Sequence of chain 1.A:
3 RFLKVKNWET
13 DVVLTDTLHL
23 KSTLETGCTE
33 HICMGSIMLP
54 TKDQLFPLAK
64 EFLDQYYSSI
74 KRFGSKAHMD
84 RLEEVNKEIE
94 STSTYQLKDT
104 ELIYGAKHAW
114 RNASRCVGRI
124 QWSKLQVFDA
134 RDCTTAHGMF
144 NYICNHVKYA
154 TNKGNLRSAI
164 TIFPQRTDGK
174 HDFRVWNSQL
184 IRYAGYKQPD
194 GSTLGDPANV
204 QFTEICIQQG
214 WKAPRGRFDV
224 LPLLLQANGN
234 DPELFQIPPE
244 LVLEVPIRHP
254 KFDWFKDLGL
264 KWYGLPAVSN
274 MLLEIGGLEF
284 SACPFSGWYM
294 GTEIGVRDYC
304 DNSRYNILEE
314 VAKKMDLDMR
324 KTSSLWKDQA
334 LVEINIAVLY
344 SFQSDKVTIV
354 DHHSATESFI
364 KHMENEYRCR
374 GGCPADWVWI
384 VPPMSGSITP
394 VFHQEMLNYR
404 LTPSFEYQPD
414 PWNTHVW

Sequence of chain 1.B:
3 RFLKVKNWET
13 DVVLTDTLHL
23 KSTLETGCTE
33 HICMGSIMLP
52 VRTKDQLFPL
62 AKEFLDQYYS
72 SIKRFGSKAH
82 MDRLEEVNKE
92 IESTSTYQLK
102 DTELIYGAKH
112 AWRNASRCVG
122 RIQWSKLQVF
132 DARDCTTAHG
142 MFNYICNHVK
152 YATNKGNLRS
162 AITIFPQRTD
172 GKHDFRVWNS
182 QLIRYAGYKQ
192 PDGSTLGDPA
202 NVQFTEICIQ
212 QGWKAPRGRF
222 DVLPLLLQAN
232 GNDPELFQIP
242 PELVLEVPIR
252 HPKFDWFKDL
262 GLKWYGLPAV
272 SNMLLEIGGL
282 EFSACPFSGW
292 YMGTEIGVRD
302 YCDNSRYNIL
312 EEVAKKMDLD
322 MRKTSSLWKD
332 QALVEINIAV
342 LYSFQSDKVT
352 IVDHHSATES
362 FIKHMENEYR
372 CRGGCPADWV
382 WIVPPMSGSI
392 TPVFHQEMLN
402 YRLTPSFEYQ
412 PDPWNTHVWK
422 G

This protein binds this small molecule.
Small molecule (SMILES): Cc1cc(N)nc(CCc2cccc(CCc3cc(C)cc(N)n3)n2)c1

Binding-site contacts:
Ligand atom N12 contacts residue HEM1 of chain 1.C at 3.2 Å.
Ligand atom C4 contacts residue HEM1 of chain 1.C at 3.4 Å.
Ligand atom C19 contacts residue HEM1 of chain 1.C at 3.4 Å.
Ligand atom C28 contacts residue TYR410 of chain 1.A at 3.1 Å (hydrophobic).
Ligand atom N22 contacts residue MET40 of chain 1.A at 3.4 Å.
Ligand atom N1 contacts residue VAL271 of chain 1.A at 3.7 Å.
Ligand atom C3 contacts residue HEM1 of chain 1.C at 3.6 Å.
Ligand atom C12 contacts residue HEM1 of chain 1.C at 3.7 Å.
Ligand atom C2 contacts residue VAL271 of chain 1.A at 3.6 Å (hydrophobic).
Ligand atom C4 contacts residue VAL271 of chain 1.A at 3.4 Å (hydrophobic).
Ligand atom C12 contacts residue GLU296 of chain 1.A at 3.5 Å.
Ligand atom N12 contacts residue TRP291 of chain 1.A at 2.8 Å (h-bond).
Ligand atom N11 contacts residue GLU296 of chain 1.A at 2.6 Å (salt-bridge).
Ligand atom C5 contacts residue HEM1 of chain 1.C at 3.4 Å.
Ligand atom C3 contacts residue VAL271 of chain 1.A at 3.5 Å (hydrophobic).
Ligand atom C26 contacts residue TYR410 of chain 1.A at 3.5 Å (hydrophobic).
Ligand atom C17 contacts residue PRO269 of chain 1.A at 3.8 Å (hydrophobic).
Ligand atom C25 contacts residue TYR410 of chain 1.A at 3.5 Å (hydrophobic).
Ligand atom C12 contacts residue TRP291 of chain 1.A at 3.8 Å (hydrophobic).
Ligand atom C18 contacts residue GLU296 of chain 1.A at 3.4 Å.
Ligand atom C22 contacts residue MET40 of chain 1.A at 3.7 Å (hydrophobic).
Ligand atom C12 contacts residue PRO269 of chain 1.A at 3.7 Å (hydrophobic).
Ligand atom C13 contacts residue PRO269 of chain 1.A at 3.8 Å (hydrophobic).
Ligand atom C5 contacts residue VAL271 of chain 1.A at 3.6 Å (hydrophobic).
Ligand atom C2 contacts residue HEM1 of chain 1.C at 3.5 Å.
Ligand atom N1 contacts residue HEM1 of chain 1.C at 3.5 Å (h-bond).
Ligand atom C16 contacts residue GLU296 of chain 1.A at 3.4 Å.
Ligand atom C17 contacts residue HEM1 of chain 1.C at 3.5 Å.
Ligand atom C15 contacts residue VAL271 of chain 1.A at 3.7 Å (hydrophobic).
Ligand atom C13 contacts residue HEM1 of chain 1.C at 3.4 Å.
Ligand atom C16 contacts residue PRO269 of chain 1.A at 3.6 Å (hydrophobic).
Ligand atom C19 contacts residue GLU296 of chain 1.A at 3.3 Å.
Ligand atom C6 contacts residue VAL271 of chain 1.A at 3.7 Å (hydrophobic).
Ligand atom C17 contacts residue PHE288 of chain 1.A at 3.7 Å (hydrophobic).
Ligand atom C17 contacts residue GLY290 of chain 1.A at 3.5 Å.
Ligand atom N21 contacts residue MET40 of chain 1.A at 3.8 Å.
Ligand atom N12 contacts residue TYR292 of chain 1.A at 3.7 Å.
Ligand atom N12 contacts residue GLU296 of chain 1.A at 2.7 Å (salt-bridge).
Ligand atom C29 contacts residue TYR410 of chain 1.A at 3.5 Å (hydrophobic).
Ligand atom N11 contacts residue PRO269 of chain 1.A at 3.6 Å.